Sequence of chain 5.A:
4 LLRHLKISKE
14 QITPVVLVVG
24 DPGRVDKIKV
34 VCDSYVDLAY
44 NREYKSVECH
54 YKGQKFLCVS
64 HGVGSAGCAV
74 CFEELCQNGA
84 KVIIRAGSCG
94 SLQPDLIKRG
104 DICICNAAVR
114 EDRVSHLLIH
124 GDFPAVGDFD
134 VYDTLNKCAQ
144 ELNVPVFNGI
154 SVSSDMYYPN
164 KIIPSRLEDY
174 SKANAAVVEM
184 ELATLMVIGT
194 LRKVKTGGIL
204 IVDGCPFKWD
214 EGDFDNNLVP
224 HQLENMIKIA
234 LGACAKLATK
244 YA

Sequence of chain 2.A:
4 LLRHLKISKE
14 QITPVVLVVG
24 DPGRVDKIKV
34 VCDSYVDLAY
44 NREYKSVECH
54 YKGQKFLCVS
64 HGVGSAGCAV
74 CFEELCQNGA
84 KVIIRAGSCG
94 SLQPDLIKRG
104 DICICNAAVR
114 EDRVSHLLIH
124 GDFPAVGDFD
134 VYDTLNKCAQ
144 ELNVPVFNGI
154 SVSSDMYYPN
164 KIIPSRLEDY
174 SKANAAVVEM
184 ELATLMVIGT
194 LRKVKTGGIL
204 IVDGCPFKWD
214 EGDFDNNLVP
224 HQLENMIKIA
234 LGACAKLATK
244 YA

Binding-site contacts:
Ligand atom O contacts residue TYR160 of chain 5.A at 3.8 Å.
Ligand atom C14 contacts residue PO41 of chain 5.C at 3.5 Å.
Ligand atom O1 contacts residue MET183 of chain 5.A at 3.3 Å.
Ligand atom C6 contacts residue CYS92 of chain 5.A at 3.2 Å (hydrophobic).
Ligand atom N contacts residue GLY93 of chain 5.A at 3.3 Å.
Ligand atom C8 contacts residue TRP212 of chain 5.A at 3.6 Å (hydrophobic).
Ligand atom C contacts residue SER157 of chain 5.A at 3.5 Å.
Ligand atom C14 contacts residue ARG45 of chain 2.A at 3.5 Å.
Ligand atom C1 contacts residue VAL181 of chain 5.A at 3.8 Å (hydrophobic).
Ligand atom C15 contacts residue SER91 of chain 5.A at 3.4 Å.
Ligand atom C6 contacts residue ASP218 of chain 5.A at 3.4 Å.
Ligand atom C13 contacts residue PO41 of chain 5.C at 3.8 Å.
Ligand atom C6 contacts residue ASP206 of chain 5.A at 3.5 Å.
Ligand atom C4 contacts residue ASP218 of chain 5.A at 3.8 Å.
Ligand atom C5 contacts residue ASP218 of chain 5.A at 3.6 Å.
Ligand atom C19 contacts residue VAL66 of chain 5.A at 3.8 Å (hydrophobic).
Ligand atom C9 contacts residue VAL181 of chain 5.A at 3.7 Å (hydrophobic).
Ligand atom C19 contacts residue HIS7 of chain 2.A at 3.5 Å.
Ligand atom C5 contacts residue GLY93 of chain 5.A at 3.8 Å.
Ligand atom C14 contacts residue SER91 of chain 5.A at 3.5 Å.
Ligand atom C15 contacts residue ASP218 of chain 5.A at 3.3 Å.
Ligand atom C contacts residue MET183 of chain 5.A at 3.4 Å (hydrophobic).
Ligand atom C contacts residue MET159 of chain 5.A at 3.6 Å (hydrophobic).
Ligand atom N1 contacts residue TYR160 of chain 5.A at 3.7 Å.
Ligand atom C18 contacts residue VAL66 of chain 5.A at 3.8 Å (hydrophobic).
Ligand atom C5 contacts residue CYS92 of chain 5.A at 3.5 Å (hydrophobic).
Ligand atom O1 contacts residue GLU182 of chain 5.A at 3.2 Å.
Ligand atom C16 contacts residue HIS7 of chain 2.A at 3.5 Å.
Ligand atom N contacts residue CYS92 of chain 5.A at 3.8 Å.
Ligand atom N contacts residue ASP218 of chain 5.A at 3.7 Å.
Ligand atom O contacts residue VAL181 of chain 5.A at 3.8 Å.
Ligand atom C2 contacts residue TYR160 of chain 5.A at 3.6 Å (hydrophobic).
Ligand atom C16 contacts residue ASP218 of chain 5.A at 3.2 Å.
Ligand atom C6 contacts residue GLY93 of chain 5.A at 3.3 Å.
Ligand atom C1 contacts residue TYR160 of chain 5.A at 3.6 Å (hydrophobic).
Ligand atom N1 contacts residue ASP218 of chain 5.A at 2.7 Å (salt-bridge).
Ligand atom O contacts residue MET159 of chain 5.A at 3.7 Å.
Ligand atom C16 contacts residue TYR160 of chain 5.A at 3.4 Å (hydrophobic).
Ligand atom C8 contacts residue VAL181 of chain 5.A at 3.6 Å (hydrophobic).
Ligand atom C12 contacts residue MET183 of chain 5.A at 3.6 Å (hydrophobic).

This protein binds this small molecule.
Small molecule (SMILES): C=C[C@H]1C[N@@]2CC[C@H]1C[C@H]2[C@H](O)c1ccnc2ccc(OC)cc12